Sequence of chain 1.B:
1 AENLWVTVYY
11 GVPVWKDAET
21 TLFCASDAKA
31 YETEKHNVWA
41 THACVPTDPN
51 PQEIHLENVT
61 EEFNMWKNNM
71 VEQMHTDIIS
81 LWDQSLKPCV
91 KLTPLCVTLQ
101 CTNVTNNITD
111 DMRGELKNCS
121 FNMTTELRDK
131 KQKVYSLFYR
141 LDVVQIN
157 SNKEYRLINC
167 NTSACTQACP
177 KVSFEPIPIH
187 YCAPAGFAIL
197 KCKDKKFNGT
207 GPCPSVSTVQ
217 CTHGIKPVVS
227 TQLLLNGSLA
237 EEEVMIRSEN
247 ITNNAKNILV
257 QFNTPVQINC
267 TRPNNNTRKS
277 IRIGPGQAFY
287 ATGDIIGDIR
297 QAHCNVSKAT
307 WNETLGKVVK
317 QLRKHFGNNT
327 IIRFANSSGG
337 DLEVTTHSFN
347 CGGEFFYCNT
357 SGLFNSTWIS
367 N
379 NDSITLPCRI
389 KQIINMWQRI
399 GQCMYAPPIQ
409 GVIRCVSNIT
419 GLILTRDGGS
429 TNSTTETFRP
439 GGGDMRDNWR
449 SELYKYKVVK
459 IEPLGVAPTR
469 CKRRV

The small molecule below binds the protein below.
Small molecule (SMILES): CC(=O)N[C@H]1[C@H](O[C@H]2[C@H](O)[C@@H](NC(C)=O)CO[C@@H]2CO)O[C@H](CO)[C@@H](O[C@@H]2O[C@H](CO[C@H]3O[C@H](CO)[C@@H](O)[C@H](O)[C@@H]3O)[C@@H](O)[C@H](O[C@H]3O[C@H](CO)[C@@H](O)[C@H](O)[C@@H]3O)[C@@H]2O)[C@@H]1O

Binding-site contacts:
Ligand atom C7 contacts residue ASN355 of chain 1.B at 4.1 Å.
Ligand atom O5 contacts residue ASN355 of chain 1.B at 2.3 Å (h-bond).
Ligand atom O6 contacts residue NAG2 of chain 1.IA at 2.6 Å (h-bond).
Ligand atom O3 contacts residue NAG1 of chain 1.IA at 4.4 Å.
Ligand atom C2 contacts residue NAG1 of chain 1.IA at 3.9 Å.
Ligand atom O5 contacts residue NAG2 of chain 1.IA at 4.2 Å.
Ligand atom O6 contacts residue NAG1 of chain 1.KA at 4.4 Å.
Ligand atom C1 contacts residue ASN355 of chain 1.B at 1.4 Å.
Ligand atom O3 contacts residue BMA3 of chain 1.KA at 4.1 Å.
Ligand atom O5 contacts residue SER357 of chain 1.B at 3.9 Å.
Ligand atom O6 contacts residue BMA3 of chain 1.IA at 3.7 Å.
Ligand atom C6 contacts residue NAG1 of chain 1.KA at 3.7 Å.
Ligand atom O3 contacts residue NAG2 of chain 1.IA at 4.0 Å.
Ligand atom N2 contacts residue ASN355 of chain 1.B at 3.0 Å (h-bond).
Ligand atom C3 contacts residue ASN355 of chain 1.B at 3.8 Å.
Ligand atom C3 contacts residue NAG1 of chain 1.IA at 4.2 Å.
Ligand atom C5 contacts residue ASN355 of chain 1.B at 3.6 Å.
Ligand atom C2 contacts residue ASN355 of chain 1.B at 2.5 Å.
Ligand atom C4 contacts residue ASN355 of chain 1.B at 4.2 Å.
Ligand atom C8 contacts residue NAG1 of chain 1.IA at 3.7 Å.
Ligand atom C5 contacts residue SER357 of chain 1.B at 4.0 Å.
Ligand atom C7 contacts residue NAG1 of chain 1.IA at 3.9 Å.
Ligand atom O4 contacts residue ASP111 of chain 1.B at 2.9 Å (salt-bridge).
Ligand atom C4 contacts residue ASP111 of chain 1.B at 4.3 Å.
Ligand atom C6 contacts residue NAG2 of chain 1.IA at 3.9 Å.
Ligand atom N2 contacts residue NAG1 of chain 1.IA at 3.1 Å (h-bond).
Ligand atom C1 contacts residue NAG1 of chain 1.IA at 4.0 Å.
Ligand atom O7 contacts residue NAG1 of chain 1.KA at 4.1 Å.
Ligand atom C1 contacts residue SER357 of chain 1.B at 3.9 Å.